Sequence of chain 1.C:
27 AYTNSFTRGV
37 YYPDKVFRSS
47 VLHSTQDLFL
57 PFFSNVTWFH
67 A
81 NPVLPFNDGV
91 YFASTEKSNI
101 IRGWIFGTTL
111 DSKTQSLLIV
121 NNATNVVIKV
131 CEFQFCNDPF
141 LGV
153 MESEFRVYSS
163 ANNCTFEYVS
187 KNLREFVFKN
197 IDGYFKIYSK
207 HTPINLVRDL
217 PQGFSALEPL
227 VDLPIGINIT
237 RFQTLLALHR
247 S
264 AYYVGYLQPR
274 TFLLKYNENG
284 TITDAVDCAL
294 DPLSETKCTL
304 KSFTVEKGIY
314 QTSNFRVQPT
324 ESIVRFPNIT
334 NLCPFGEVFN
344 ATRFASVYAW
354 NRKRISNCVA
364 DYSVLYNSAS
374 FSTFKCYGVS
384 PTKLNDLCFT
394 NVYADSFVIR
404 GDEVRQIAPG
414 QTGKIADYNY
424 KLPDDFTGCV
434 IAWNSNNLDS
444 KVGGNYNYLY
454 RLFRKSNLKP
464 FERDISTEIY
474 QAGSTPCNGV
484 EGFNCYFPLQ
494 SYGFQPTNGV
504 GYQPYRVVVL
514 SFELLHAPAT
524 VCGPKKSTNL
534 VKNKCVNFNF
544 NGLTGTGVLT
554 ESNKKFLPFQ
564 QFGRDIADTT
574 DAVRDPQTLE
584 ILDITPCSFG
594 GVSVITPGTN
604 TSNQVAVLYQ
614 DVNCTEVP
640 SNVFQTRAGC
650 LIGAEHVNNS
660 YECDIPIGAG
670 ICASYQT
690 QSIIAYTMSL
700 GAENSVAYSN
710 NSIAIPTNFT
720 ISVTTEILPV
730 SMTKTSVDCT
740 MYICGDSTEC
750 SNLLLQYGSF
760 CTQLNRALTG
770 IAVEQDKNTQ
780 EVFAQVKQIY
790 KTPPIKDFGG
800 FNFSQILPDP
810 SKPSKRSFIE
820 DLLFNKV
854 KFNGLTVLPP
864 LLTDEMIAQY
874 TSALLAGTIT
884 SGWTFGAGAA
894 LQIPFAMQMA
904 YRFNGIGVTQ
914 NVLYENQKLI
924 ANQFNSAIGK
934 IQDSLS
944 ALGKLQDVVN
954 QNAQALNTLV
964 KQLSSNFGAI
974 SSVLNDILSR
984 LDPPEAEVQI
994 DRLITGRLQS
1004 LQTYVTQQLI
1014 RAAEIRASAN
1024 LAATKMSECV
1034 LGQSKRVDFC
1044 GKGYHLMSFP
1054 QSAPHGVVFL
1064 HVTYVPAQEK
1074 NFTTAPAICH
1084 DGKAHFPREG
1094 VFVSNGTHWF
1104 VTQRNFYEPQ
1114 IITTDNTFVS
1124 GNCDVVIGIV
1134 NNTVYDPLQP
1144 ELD

Binding-site contacts:
Ligand atom C5 contacts residue ASN603 of chain 1.C at 3.7 Å.
Ligand atom C2 contacts residue ASN603 of chain 1.C at 2.4 Å.
Ligand atom C8 contacts residue ASN603 of chain 1.C at 4.5 Å.
Ligand atom O5 contacts residue ASN603 of chain 1.C at 2.4 Å (h-bond).
Ligand atom N2 contacts residue ASN603 of chain 1.C at 2.7 Å (h-bond).
Ligand atom O7 contacts residue THR604 of chain 1.C at 3.9 Å.
Ligand atom O7 contacts residue ASN603 of chain 1.C at 3.6 Å (h-bond).
Ligand atom C4 contacts residue ASN603 of chain 1.C at 4.2 Å.
Ligand atom C7 contacts residue ASN603 of chain 1.C at 3.5 Å.
Ligand atom C3 contacts residue ASN603 of chain 1.C at 3.7 Å.
Ligand atom C1 contacts residue ASN603 of chain 1.C at 1.4 Å.
Ligand atom O6 contacts residue ASN603 of chain 1.C at 3.8 Å.

This protein binds this small molecule.
Small molecule (SMILES): CC(=O)N[C@@H]1[C@@H](O)[C@H](O)[C@@H](CO)O[C@H]1O